Binding-site contacts:
Ligand atom OP2 contacts residue ASP273 of chain 3.A at 2.4 Å.
Ligand atom OP2 contacts residue ASN491 of chain 3.A at 1.7 Å (h-bond).
Ligand atom OP1 contacts residue TYR271 of chain 3.A at 3.1 Å (h-bond).
Ligand atom P contacts residue ASP273 of chain 3.A at 2.8 Å.
Ligand atom OP1 contacts residue PHE272 of chain 3.A at 3.4 Å.
Ligand atom P contacts residue PHE272 of chain 3.A at 4.3 Å.
Ligand atom P contacts residue ASN491 of chain 3.A at 3.0 Å.
Ligand atom P contacts residue TYR271 of chain 3.A at 4.5 Å.
Ligand atom C5' contacts residue ASN491 of chain 3.A at 4.0 Å.
Ligand atom OP1 contacts residue ASN491 of chain 3.A at 3.6 Å.
Ligand atom O5' contacts residue ASP273 of chain 3.A at 4.1 Å.
Ligand atom OP1 contacts residue ASP273 of chain 3.A at 3.3 Å.
Ligand atom O5' contacts residue ASN491 of chain 3.A at 3.5 Å (h-bond).
Ligand atom C5' contacts residue ASP273 of chain 3.A at 3.8 Å.

A small-molecule ligand and the protein it binds are described below.
Small molecule (SMILES): Nc1ncnc2c1ncn2[C@H]1C[C@H](O)[C@@H](COP(=O)(O)O)O1

Sequence of chain 3.A:
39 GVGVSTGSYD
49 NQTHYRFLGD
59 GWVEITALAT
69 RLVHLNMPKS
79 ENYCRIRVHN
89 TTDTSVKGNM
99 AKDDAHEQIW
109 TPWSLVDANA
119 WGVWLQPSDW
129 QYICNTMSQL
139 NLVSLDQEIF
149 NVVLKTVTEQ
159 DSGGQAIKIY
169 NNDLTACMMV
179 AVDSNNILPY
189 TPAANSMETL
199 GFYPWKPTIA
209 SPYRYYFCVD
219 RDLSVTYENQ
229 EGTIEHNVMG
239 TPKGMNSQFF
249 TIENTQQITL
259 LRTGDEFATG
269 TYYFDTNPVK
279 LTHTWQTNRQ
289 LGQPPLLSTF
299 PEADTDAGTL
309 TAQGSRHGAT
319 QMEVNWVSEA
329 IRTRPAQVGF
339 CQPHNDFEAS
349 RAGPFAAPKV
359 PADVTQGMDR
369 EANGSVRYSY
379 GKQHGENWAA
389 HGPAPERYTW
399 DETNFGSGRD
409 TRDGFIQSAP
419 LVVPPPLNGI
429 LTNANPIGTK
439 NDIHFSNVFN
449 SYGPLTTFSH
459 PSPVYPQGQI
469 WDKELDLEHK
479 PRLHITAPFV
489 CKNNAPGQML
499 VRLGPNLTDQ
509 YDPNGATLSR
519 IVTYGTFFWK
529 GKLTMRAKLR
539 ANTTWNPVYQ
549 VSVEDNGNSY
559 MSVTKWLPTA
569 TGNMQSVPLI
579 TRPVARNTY